Binding-site contacts:
Ligand atom N contacts residue GLY333 of chain 1.B at 4.4 Å.
Ligand atom CA contacts residue GLY310 of chain 1.B at 3.1 Å.
Ligand atom N contacts residue LEU330 of chain 1.B at 3.5 Å (h-bond).
Ligand atom CD contacts residue LYS407 of chain 1.B at 4.2 Å.
Ligand atom C contacts residue VAL331 of chain 1.B at 4.1 Å (hydrophobic).
Ligand atom N contacts residue GLY310 of chain 1.B at 4.2 Å.
Ligand atom C contacts residue GLY332 of chain 1.B at 3.5 Å.
Ligand atom CG1 contacts residue LYS335 of chain 1.B at 4.4 Å.
Ligand atom CA contacts residue GLU312 of chain 1.B at 4.5 Å.
Ligand atom CD1 contacts residue GLY333 of chain 1.B at 3.6 Å.
Ligand atom N contacts residue VAL331 of chain 1.B at 4.3 Å.
Ligand atom N contacts residue GLU312 of chain 1.B at 4.2 Å.
Ligand atom CB contacts residue GLN334 of chain 1.B at 3.2 Å.
Ligand atom CA contacts residue LEU330 of chain 1.B at 4.0 Å (hydrophobic).
Ligand atom CA contacts residue TYR580 of chain 1.B at 3.9 Å (hydrophobic).
Ligand atom N contacts residue VAL331 of chain 1.B at 4.2 Å.
Ligand atom CA contacts residue GLY332 of chain 1.B at 3.3 Å.
Ligand atom C contacts residue TYR580 of chain 1.B at 4.5 Å (hydrophobic).
Ligand atom C contacts residue GLY310 of chain 1.B at 3.9 Å.
Ligand atom O contacts residue VAL331 of chain 1.B at 4.2 Å.
Ligand atom OE1 contacts residue LYS407 of chain 1.B at 3.5 Å (salt-bridge).
Ligand atom N contacts residue GLY332 of chain 1.B at 3.7 Å.
Ligand atom N contacts residue VAL331 of chain 1.B at 3.9 Å.
Ligand atom N contacts residue GLY332 of chain 1.B at 4.2 Å.
Ligand atom CG2 contacts residue ILE345 of chain 1.B at 3.6 Å (hydrophobic).
Ligand atom CD1 contacts residue GLY306 of chain 1.B at 4.2 Å.
Ligand atom CG1 contacts residue GLN334 of chain 1.B at 3.3 Å.
Ligand atom CD1 contacts residue GLY302 of chain 1.B at 4.0 Å.
Ligand atom C contacts residue GLY306 of chain 1.B at 4.0 Å.
Ligand atom CG2 contacts residue GLN334 of chain 1.B at 3.8 Å.
Ligand atom CA contacts residue GLY332 of chain 1.B at 4.5 Å.
Ligand atom CD1 contacts residue GLN334 of chain 1.B at 4.1 Å.
Ligand atom CD1 contacts residue GLY332 of chain 1.B at 4.0 Å.
Ligand atom CB contacts residue GLY332 of chain 1.B at 4.0 Å.
Ligand atom CA contacts residue GLN334 of chain 1.B at 4.5 Å.
Ligand atom O contacts residue GLY306 of chain 1.B at 2.8 Å (h-bond).
Ligand atom O contacts residue GLY332 of chain 1.B at 2.9 Å (h-bond).
Ligand atom O contacts residue GLY310 of chain 1.B at 3.2 Å.
Ligand atom C contacts residue GLY332 of chain 1.B at 4.3 Å.
Ligand atom CA contacts residue VAL331 of chain 1.B at 4.4 Å (hydrophobic).

Sequence of chain 1.B:
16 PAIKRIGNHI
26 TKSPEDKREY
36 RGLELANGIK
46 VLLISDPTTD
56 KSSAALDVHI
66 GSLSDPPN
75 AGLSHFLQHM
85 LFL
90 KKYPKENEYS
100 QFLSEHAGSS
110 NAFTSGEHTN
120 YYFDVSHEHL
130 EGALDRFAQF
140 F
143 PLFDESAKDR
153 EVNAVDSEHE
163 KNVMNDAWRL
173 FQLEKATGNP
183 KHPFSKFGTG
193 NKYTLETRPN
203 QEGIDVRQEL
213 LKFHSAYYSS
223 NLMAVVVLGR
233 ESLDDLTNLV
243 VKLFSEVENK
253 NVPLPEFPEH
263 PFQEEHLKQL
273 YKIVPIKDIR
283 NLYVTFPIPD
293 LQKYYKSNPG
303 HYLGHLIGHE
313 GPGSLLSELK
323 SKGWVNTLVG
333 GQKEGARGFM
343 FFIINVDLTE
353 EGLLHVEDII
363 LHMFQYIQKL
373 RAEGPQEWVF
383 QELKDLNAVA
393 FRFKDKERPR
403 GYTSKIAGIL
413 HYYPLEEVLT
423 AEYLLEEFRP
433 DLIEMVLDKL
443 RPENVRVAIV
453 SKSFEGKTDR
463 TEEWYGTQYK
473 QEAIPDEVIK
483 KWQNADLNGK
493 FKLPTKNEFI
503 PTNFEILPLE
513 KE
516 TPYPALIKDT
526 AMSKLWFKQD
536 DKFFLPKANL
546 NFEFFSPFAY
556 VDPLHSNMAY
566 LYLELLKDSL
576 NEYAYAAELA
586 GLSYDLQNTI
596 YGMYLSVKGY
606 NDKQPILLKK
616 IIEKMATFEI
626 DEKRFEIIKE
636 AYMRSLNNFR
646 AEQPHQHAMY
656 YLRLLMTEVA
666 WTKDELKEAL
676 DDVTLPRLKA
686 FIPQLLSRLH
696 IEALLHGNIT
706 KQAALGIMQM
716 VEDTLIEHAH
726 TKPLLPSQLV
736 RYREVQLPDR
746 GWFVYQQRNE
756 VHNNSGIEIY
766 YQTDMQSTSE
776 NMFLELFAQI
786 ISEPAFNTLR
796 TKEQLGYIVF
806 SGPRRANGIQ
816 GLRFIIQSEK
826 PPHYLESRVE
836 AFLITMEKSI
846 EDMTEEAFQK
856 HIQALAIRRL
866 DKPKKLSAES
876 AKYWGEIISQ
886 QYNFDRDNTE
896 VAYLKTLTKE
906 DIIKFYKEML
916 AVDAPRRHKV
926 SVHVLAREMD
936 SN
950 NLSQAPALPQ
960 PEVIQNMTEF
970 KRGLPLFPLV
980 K

The protein below binds the small molecule below.
Small molecule (SMILES): CC[C@H](C)[C@H](NC(=O)CN)C(=O)N[C@H](C(=O)N[C@@H](CCC(=O)O)C(=O)N[C@H](C=O)CCC(N)=O)C(C)C